The protein below binds the small molecule below.
Small molecule (SMILES): O=c1[nH]cnc2c1ncn2[C@@H]1O[C@H](COP(=O)(O)O)[C@@H](O)[C@H]1O

Sequence of chain 1.F:
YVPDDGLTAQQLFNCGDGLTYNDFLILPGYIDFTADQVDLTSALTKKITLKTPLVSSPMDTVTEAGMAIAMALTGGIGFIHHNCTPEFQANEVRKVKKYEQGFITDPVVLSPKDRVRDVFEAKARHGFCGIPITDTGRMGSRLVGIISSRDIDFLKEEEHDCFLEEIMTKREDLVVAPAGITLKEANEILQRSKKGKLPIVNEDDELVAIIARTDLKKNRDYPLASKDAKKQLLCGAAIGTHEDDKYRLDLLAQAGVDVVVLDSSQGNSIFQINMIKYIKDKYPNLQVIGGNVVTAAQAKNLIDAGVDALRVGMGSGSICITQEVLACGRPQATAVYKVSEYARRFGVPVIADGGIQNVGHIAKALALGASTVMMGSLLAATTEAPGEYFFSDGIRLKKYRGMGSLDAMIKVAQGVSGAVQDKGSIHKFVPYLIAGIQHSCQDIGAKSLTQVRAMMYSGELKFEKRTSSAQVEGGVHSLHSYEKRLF

Binding-site contacts:
Ligand atom O6 contacts residue GLY418 of chain 1.F at 3.5 Å.
Ligand atom C4 contacts residue CYS336 of chain 1.F at 2.5 Å (hydrophobic).
Ligand atom C2 contacts residue CYS336 of chain 1.F at 2.1 Å (hydrophobic).
Ligand atom O1P contacts residue GLY392 of chain 1.F at 3.2 Å (h-bond).
Ligand atom C8 contacts residue ILE335 of chain 1.F at 3.5 Å (hydrophobic).
Ligand atom O5' contacts residue TYR416 of chain 1.F at 3.6 Å (h-bond).
Ligand atom O1P contacts residue GLY370 of chain 1.F at 3.5 Å (h-bond).
Ligand atom C8 contacts residue MET75 of chain 1.F at 3.5 Å (hydrophobic).
Ligand atom C2 contacts residue THR338 of chain 1.F at 3.5 Å.
Ligand atom C3' contacts residue SER73 of chain 1.F at 3.2 Å.
Ligand atom C2' contacts residue ASP369 of chain 1.F at 3.4 Å.
Ligand atom C2' contacts residue ARG327 of chain 1.F at 3.5 Å.
Ligand atom C6 contacts residue GLY420 of chain 1.F at 3.6 Å.
Ligand atom N7 contacts residue MET419 of chain 1.F at 3.2 Å (h-bond).
Ligand atom O3' contacts residue ARG327 of chain 1.F at 3.1 Å (salt-bridge).
Ligand atom N1 contacts residue GLN446 of chain 1.F at 2.8 Å (h-bond).
Ligand atom N7 contacts residue ILE335 of chain 1.F at 3.4 Å.
Ligand atom O3' contacts residue SER73 of chain 1.F at 3.1 Å (h-bond).
Ligand atom O6 contacts residue GLY420 of chain 1.F at 2.4 Å (h-bond).
Ligand atom O3P contacts residue SER334 of chain 1.F at 2.8 Å (h-bond).
Ligand atom O2P contacts residue GLY333 of chain 1.F at 3.3 Å.
Ligand atom O3P contacts residue GLY392 of chain 1.F at 3.5 Å.
Ligand atom N3 contacts residue CYS336 of chain 1.F at 1.6 Å (h-bond).
Ligand atom O2P contacts residue GLY370 of chain 1.F at 3.4 Å.
Ligand atom O3P contacts residue SER393 of chain 1.F at 2.8 Å (h-bond).
Ligand atom O3P contacts residue TYR416 of chain 1.F at 3.2 Å (h-bond).
Ligand atom C2 contacts residue GLN446 of chain 1.F at 3.3 Å.
Ligand atom N1 contacts residue CYS336 of chain 1.F at 3.0 Å (h-bond).
Ligand atom C3' contacts residue ARG327 of chain 1.F at 3.6 Å.
Ligand atom O2P contacts residue SER334 of chain 1.F at 2.5 Å (h-bond).
Ligand atom O6 contacts residue MET419 of chain 1.F at 2.9 Å (h-bond).
Ligand atom O3' contacts residue ASP369 of chain 1.F at 2.5 Å (salt-bridge).
Ligand atom O2' contacts residue ASP369 of chain 1.F at 2.5 Å (salt-bridge).
Ligand atom P contacts residue SER334 of chain 1.F at 3.5 Å.
Ligand atom C3' contacts residue ASP369 of chain 1.F at 3.4 Å.
Ligand atom C6 contacts residue CYS336 of chain 1.F at 3.5 Å (hydrophobic).
Ligand atom O2P contacts residue GLY371 of chain 1.F at 3.3 Å (h-bond).
Ligand atom C5 contacts residue ILE335 of chain 1.F at 3.5 Å (hydrophobic).
Ligand atom N9 contacts residue CYS336 of chain 1.F at 3.3 Å (h-bond).
Ligand atom C5 contacts residue CYS336 of chain 1.F at 3.3 Å (hydrophobic).